Sequence of chain 1.B:
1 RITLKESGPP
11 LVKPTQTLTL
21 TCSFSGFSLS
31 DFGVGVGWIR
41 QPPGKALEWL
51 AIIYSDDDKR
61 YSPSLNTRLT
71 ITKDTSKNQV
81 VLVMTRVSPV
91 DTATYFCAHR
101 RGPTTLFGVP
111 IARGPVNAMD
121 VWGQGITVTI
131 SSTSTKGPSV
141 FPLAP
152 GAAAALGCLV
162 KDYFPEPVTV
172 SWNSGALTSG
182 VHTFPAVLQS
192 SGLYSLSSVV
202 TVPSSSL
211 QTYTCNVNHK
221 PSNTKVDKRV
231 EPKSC

Binding-site contacts:
Ligand atom CA contacts residue ARG113 of chain 1.B at 3.4 Å.
Ligand atom C contacts residue ARG113 of chain 1.B at 3.5 Å.
Ligand atom NZ contacts residue ASP58 of chain 1.B at 3.5 Å (salt-bridge).
Ligand atom CZ2 contacts residue GLY33 of chain 1.B at 3.2 Å.
Ligand atom OD2 contacts residue ARG100 of chain 1.B at 3.1 Å (salt-bridge).
Ligand atom CG contacts residue ARG100 of chain 1.B at 3.4 Å.
Ligand atom OD1 contacts residue ARG100 of chain 1.B at 2.9 Å (salt-bridge).
Ligand atom CE3 contacts residue PRO103 of chain 1.B at 3.6 Å (hydrophobic).
Ligand atom CD contacts residue TYR54 of chain 1.B at 3.6 Å (hydrophobic).
Ligand atom O contacts residue ARG113 of chain 1.B at 3.6 Å.
Ligand atom CH2 contacts residue GLY33 of chain 1.B at 3.7 Å.
Ligand atom OE2 contacts residue ARG60 of chain 1.B at 2.8 Å (salt-bridge).
Ligand atom N contacts residue TYR94 of chain 1.A at 3.5 Å (h-bond).
Ligand atom N contacts residue TYR94 of chain 1.A at 3.7 Å.
Ligand atom OD2 contacts residue LEU91 of chain 1.A at 3.0 Å (h-bond).
Ligand atom OD1 contacts residue LEU91 of chain 1.A at 3.1 Å (h-bond).
Ligand atom C contacts residue HIS92 of chain 1.A at 3.6 Å.
Ligand atom CG contacts residue HIS96 of chain 1.A at 3.7 Å.
Ligand atom CB contacts residue VAL116 of chain 1.B at 3.7 Å (hydrophobic).
Ligand atom N contacts residue HIS92 of chain 1.A at 2.6 Å (h-bond).
Ligand atom OE1 contacts residue TYR94 of chain 1.A at 3.0 Å.
Ligand atom CD2 contacts residue HIS92 of chain 1.A at 3.4 Å.
Ligand atom O contacts residue TYR94 of chain 1.A at 3.4 Å.
Ligand atom CG contacts residue LEU91 of chain 1.A at 2.7 Å (hydrophobic).
Ligand atom O contacts residue TYR94 of chain 1.A at 2.9 Å (h-bond).
Ligand atom O contacts residue PHE93 of chain 1.A at 3.3 Å.
Ligand atom CD2 contacts residue PHE93 of chain 1.A at 3.8 Å (hydrophobic).
Ligand atom OD1 contacts residue HIS96 of chain 1.A at 2.8 Å (h-bond).
Ligand atom O contacts residue ARG113 of chain 1.B at 3.0 Å (salt-bridge).
Ligand atom CA contacts residue HIS92 of chain 1.A at 3.3 Å.
Ligand atom CE contacts residue ASP56 of chain 1.B at 3.5 Å.
Ligand atom CA contacts residue HIS92 of chain 1.A at 3.7 Å.
Ligand atom NZ contacts residue ASP56 of chain 1.B at 2.9 Å (salt-bridge).
Ligand atom CZ3 contacts residue PRO103 of chain 1.B at 3.7 Å (hydrophobic).
Ligand atom CB contacts residue TYR94 of chain 1.A at 3.5 Å (hydrophobic).
Ligand atom CD contacts residue TYR94 of chain 1.A at 3.6 Å (hydrophobic).
Ligand atom CD contacts residue ARG60 of chain 1.B at 3.6 Å.
Ligand atom CB contacts residue LEU91 of chain 1.A at 2.8 Å (hydrophobic).
Ligand atom CB contacts residue HIS92 of chain 1.A at 3.0 Å.
Ligand atom CA contacts residue TYR94 of chain 1.A at 3.7 Å (hydrophobic).

Sequence of chain 1.A:
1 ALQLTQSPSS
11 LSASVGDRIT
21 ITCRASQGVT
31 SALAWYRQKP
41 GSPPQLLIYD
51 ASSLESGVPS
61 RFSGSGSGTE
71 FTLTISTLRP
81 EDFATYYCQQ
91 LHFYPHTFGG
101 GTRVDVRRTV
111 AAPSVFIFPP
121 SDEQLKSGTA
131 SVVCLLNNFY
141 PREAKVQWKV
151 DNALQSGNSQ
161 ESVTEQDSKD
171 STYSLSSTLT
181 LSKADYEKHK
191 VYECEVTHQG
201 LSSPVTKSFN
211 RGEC

The small molecule below binds the protein below.
Small molecule (SMILES): CC(C)C[C@H](NC(=O)[C@@H](N)CCC(=O)O)C(=O)N[C@@H](CC(=O)O)C(=O)N[C@@H](CCCCN)C(=O)N[C@@H](CC1=CN=C2C=CC=CC12)C(=O)N[C@@H](C)C(=O)NCC(=O)O